Sequence of chain 1.A:
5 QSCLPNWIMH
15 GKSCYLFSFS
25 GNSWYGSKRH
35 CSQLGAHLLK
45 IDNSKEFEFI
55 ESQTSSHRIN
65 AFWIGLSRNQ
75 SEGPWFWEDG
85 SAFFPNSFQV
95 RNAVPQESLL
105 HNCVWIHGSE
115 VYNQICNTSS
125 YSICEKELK

Sequence of chain 1.B:
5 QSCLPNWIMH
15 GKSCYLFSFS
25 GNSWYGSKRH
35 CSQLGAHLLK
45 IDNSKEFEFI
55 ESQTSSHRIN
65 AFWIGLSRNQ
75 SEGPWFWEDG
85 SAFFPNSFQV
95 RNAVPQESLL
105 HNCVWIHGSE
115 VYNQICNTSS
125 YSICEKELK

Binding-site contacts:
Ligand atom C5 contacts residue SER36 of chain 1.A at 4.2 Å.
Ligand atom O2 contacts residue GLY39 of chain 1.B at 4.0 Å.
Ligand atom C3 contacts residue GLU131 of chain 1.B at 3.8 Å.
Ligand atom C4 contacts residue SER36 of chain 1.B at 3.9 Å.
Ligand atom C5 contacts residue HIS41 of chain 1.B at 4.0 Å.
Ligand atom O3 contacts residue GLY39 of chain 1.A at 3.9 Å.
Ligand atom C6 contacts residue SER36 of chain 1.B at 2.9 Å.
Ligand atom O4 contacts residue SER36 of chain 1.A at 3.3 Å (h-bond).
Ligand atom C4 contacts residue GLU131 of chain 1.B at 4.1 Å.
Ligand atom O4 contacts residue ASP83 of chain 1.B at 4.2 Å.
Ligand atom O3 contacts residue GLU131 of chain 1.A at 3.9 Å.
Ligand atom C3 contacts residue GLY39 of chain 1.B at 4.1 Å.
Ligand atom O5 contacts residue ALA40 of chain 1.A at 4.1 Å.
Ligand atom O3 contacts residue SER36 of chain 1.A at 3.5 Å (h-bond).
Ligand atom C3 contacts residue SER36 of chain 1.A at 4.1 Å.
Ligand atom O5 contacts residue HIS41 of chain 1.A at 4.1 Å.
Ligand atom C1 contacts residue GLU131 of chain 1.B at 3.9 Å.
Ligand atom O6 contacts residue HIS41 of chain 1.A at 4.0 Å.
Ligand atom O4 contacts residue SER36 of chain 1.B at 3.3 Å (h-bond).
Ligand atom O4 contacts residue GLU82 of chain 1.B at 4.2 Å.
Ligand atom C5 contacts residue GLU82 of chain 1.B at 3.9 Å.
Ligand atom O6 contacts residue GLU82 of chain 1.A at 3.1 Å (salt-bridge).
Ligand atom C6 contacts residue GLU131 of chain 1.B at 3.9 Å.
Ligand atom C6 contacts residue HIS41 of chain 1.A at 4.2 Å.
Ligand atom C5 contacts residue SER36 of chain 1.B at 3.3 Å.
Ligand atom O6 contacts residue ARG33 of chain 1.A at 2.9 Å (salt-bridge).
Ligand atom O6 contacts residue ALA40 of chain 1.A at 3.3 Å (h-bond).
Ligand atom O4 contacts residue HIS41 of chain 1.B at 4.1 Å.
Ligand atom C6 contacts residue ARG33 of chain 1.A at 3.6 Å.
Ligand atom O4 contacts residue GLU131 of chain 1.B at 3.7 Å.
Ligand atom C4 contacts residue GLU131 of chain 1.A at 3.8 Å.
Ligand atom C4 contacts residue SER36 of chain 1.A at 3.8 Å.
Ligand atom C5 contacts residue GLU131 of chain 1.B at 3.4 Å.
Ligand atom C6 contacts residue GLU82 of chain 1.B at 3.2 Å.
Ligand atom O5 contacts residue SER36 of chain 1.A at 3.3 Å (h-bond).
Ligand atom O6 contacts residue SER36 of chain 1.A at 3.6 Å.
Ligand atom O6 contacts residue SER36 of chain 1.B at 3.2 Å (h-bond).
Ligand atom C6 contacts residue ASP83 of chain 1.A at 4.1 Å.
Ligand atom C6 contacts residue GLU82 of chain 1.A at 3.4 Å.
Ligand atom C6 contacts residue SER36 of chain 1.A at 3.8 Å.

This protein binds this small molecule.
Small molecule (SMILES): OC[C@H]1O[C@@H](O[C@@H]2[C@@H](O)[C@H](O[C@@H]3[C@@H](O)[C@H](O)O[C@H](CO)[C@H]3O)O[C@H](CO)[C@H]2O)[C@H](O)[C@@H](O)[C@@H]1O